A protein and the small-molecule ligand that binds it are described below.
Small molecule (SMILES): CC(=O)N[C@@H]1[C@@H](O)[C@H](O)[C@@H](CO)O[C@H]1O

Sequence of chain 47.D:
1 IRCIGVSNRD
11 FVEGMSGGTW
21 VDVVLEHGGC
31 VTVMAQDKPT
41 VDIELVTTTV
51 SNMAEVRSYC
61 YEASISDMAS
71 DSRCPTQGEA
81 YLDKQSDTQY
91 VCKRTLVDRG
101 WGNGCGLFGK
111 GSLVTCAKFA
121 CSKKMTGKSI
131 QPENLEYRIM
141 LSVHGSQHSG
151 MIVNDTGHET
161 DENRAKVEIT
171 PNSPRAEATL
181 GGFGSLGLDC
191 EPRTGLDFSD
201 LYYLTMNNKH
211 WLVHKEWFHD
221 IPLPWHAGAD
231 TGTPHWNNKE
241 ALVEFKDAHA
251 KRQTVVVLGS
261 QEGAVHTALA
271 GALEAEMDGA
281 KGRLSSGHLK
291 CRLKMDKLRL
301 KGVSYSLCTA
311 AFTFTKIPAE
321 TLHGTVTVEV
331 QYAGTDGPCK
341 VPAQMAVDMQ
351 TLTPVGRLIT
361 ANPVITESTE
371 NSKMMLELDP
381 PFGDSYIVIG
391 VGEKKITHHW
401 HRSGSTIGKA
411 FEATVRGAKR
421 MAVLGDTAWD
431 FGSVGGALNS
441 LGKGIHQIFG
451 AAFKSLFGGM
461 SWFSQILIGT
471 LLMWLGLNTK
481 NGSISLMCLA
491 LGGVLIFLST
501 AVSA

Binding-site contacts:
Ligand atom O7 contacts residue ASN154 of chain 47.D at 4.2 Å.
Ligand atom O7 contacts residue SER149 of chain 47.D at 3.4 Å (h-bond).
Ligand atom O6 contacts residue ASN154 of chain 47.D at 4.2 Å.
Ligand atom O3 contacts residue HIS148 of chain 47.D at 3.7 Å.
Ligand atom C6 contacts residue GLY157 of chain 47.D at 3.9 Å.
Ligand atom C7 contacts residue ASN154 of chain 47.D at 3.2 Å.
Ligand atom C5 contacts residue HIS158 of chain 47.D at 4.2 Å.
Ligand atom C7 contacts residue SER149 of chain 47.D at 4.4 Å.
Ligand atom C7 contacts residue VAL153 of chain 47.D at 3.6 Å (hydrophobic).
Ligand atom O5 contacts residue ASN154 of chain 47.D at 2.4 Å (h-bond).
Ligand atom C1 contacts residue ASN154 of chain 47.D at 1.4 Å.
Ligand atom C2 contacts residue ASN154 of chain 47.D at 2.5 Å.
Ligand atom C8 contacts residue VAL153 of chain 47.D at 3.2 Å (hydrophobic).
Ligand atom C3 contacts residue ASN154 of chain 47.D at 3.8 Å.
Ligand atom C4 contacts residue ASN154 of chain 47.D at 4.3 Å.
Ligand atom C3 contacts residue HIS158 of chain 47.D at 4.4 Å.
Ligand atom N2 contacts residue ASN154 of chain 47.D at 2.8 Å (h-bond).
Ligand atom C2 contacts residue HIS158 of chain 47.D at 3.7 Å.
Ligand atom O7 contacts residue GLY150 of chain 47.D at 3.4 Å.
Ligand atom C5 contacts residue ASN154 of chain 47.D at 3.7 Å.
Ligand atom O6 contacts residue GLY157 of chain 47.D at 3.1 Å.
Ligand atom O7 contacts residue VAL153 of chain 47.D at 3.3 Å.
Ligand atom O6 contacts residue HIS158 of chain 47.D at 4.2 Å.
Ligand atom C8 contacts residue ASN154 of chain 47.D at 3.1 Å.
Ligand atom O5 contacts residue HIS158 of chain 47.D at 3.5 Å.
Ligand atom C4 contacts residue HIS158 of chain 47.D at 4.1 Å.
Ligand atom C6 contacts residue HIS158 of chain 47.D at 4.3 Å.
Ligand atom C1 contacts residue HIS158 of chain 47.D at 3.9 Å.